Binding-site contacts:
Ligand atom C30 contacts residue ARG45 of chain 1.B at 3.8 Å.
Ligand atom C23 contacts residue ASP58 of chain 1.B at 3.3 Å.
Ligand atom C4 contacts residue ASP58 of chain 1.B at 3.7 Å.
Ligand atom C26 contacts residue ARG45 of chain 1.B at 3.7 Å.
Ligand atom C25 contacts residue ARG45 of chain 1.B at 3.9 Å.
Ligand atom C8 contacts residue LYS9 of chain 1.B at 3.8 Å.
Ligand atom N2 contacts residue ASP58 of chain 1.B at 3.6 Å.
Ligand atom N24 contacts residue ASP58 of chain 1.B at 3.9 Å.
Ligand atom C9 contacts residue LEU60 of chain 1.B at 3.8 Å (hydrophobic).
Ligand atom C8 contacts residue LEU10 of chain 1.B at 3.7 Å (hydrophobic).
Ligand atom C6 contacts residue ASP58 of chain 1.B at 3.7 Å.
Ligand atom C8 contacts residue LEU60 of chain 1.B at 3.8 Å (hydrophobic).
Ligand atom C10 contacts residue VAL11 of chain 1.B at 3.6 Å (hydrophobic).
Ligand atom O13 contacts residue TYR75 of chain 1.B at 3.5 Å (h-bond).
Ligand atom O16 contacts residue LYS9 of chain 1.B at 3.9 Å.
Ligand atom C8 contacts residue ASP58 of chain 1.B at 3.4 Å.
Ligand atom C11 contacts residue LYS9 of chain 1.B at 3.9 Å.
Ligand atom C9 contacts residue LEU10 of chain 1.B at 3.4 Å (hydrophobic).
Ligand atom C1 contacts residue ASP58 of chain 1.B at 3.5 Å.
Ligand atom C29 contacts residue ARG45 of chain 1.B at 3.8 Å.
Ligand atom N2 contacts residue LYS9 of chain 1.B at 3.9 Å.
Ligand atom C3 contacts residue ASP58 of chain 1.B at 3.6 Å.
Ligand atom C15 contacts residue THR78 of chain 1.B at 3.6 Å.
Ligand atom O22 contacts residue ASP58 of chain 1.B at 3.4 Å (salt-bridge).
Ligand atom C30 contacts residue TYR44 of chain 1.B at 3.5 Å (hydrophobic).
Ligand atom O13 contacts residue GLY79 of chain 1.B at 3.9 Å.
Ligand atom C15 contacts residue LYS9 of chain 1.B at 3.9 Å.
Ligand atom C9 contacts residue VAL11 of chain 1.B at 3.6 Å (hydrophobic).
Ligand atom O13 contacts residue THR78 of chain 1.B at 3.3 Å.
Ligand atom C23 contacts residue LYS9 of chain 1.B at 3.8 Å.
Ligand atom C29 contacts residue SER43 of chain 1.B at 3.8 Å.
Ligand atom C9 contacts residue LYS9 of chain 1.B at 3.6 Å.
Ligand atom C5 contacts residue SER43 of chain 1.B at 3.9 Å.
Ligand atom C10 contacts residue GLY79 of chain 1.B at 3.8 Å.
Ligand atom C5 contacts residue ASP58 of chain 1.B at 3.9 Å.
Ligand atom C10 contacts residue TYR75 of chain 1.B at 4.0 Å (hydrophobic).
Ligand atom C14 contacts residue THR78 of chain 1.B at 3.6 Å.
Ligand atom C14 contacts residue TYR75 of chain 1.B at 3.6 Å (hydrophobic).
Ligand atom C12 contacts residue LEU60 of chain 1.B at 3.9 Å (hydrophobic).
Ligand atom C29 contacts residue TYR44 of chain 1.B at 3.5 Å (hydrophobic).

This protein binds this small molecule.
Small molecule (SMILES): COc1nc(-c2cccc3c2O[C@H](CNC(=O)C2CCOCC2)CO3)ccc1Nc1cccc(CN(C)C)c1

Sequence of chain 1.B:
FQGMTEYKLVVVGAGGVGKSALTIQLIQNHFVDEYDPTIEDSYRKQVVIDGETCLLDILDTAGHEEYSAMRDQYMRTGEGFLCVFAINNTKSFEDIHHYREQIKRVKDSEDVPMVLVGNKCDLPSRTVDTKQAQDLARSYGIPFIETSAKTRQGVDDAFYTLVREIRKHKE